This protein binds this small molecule.
Small molecule (SMILES): O=c1ccn([C@@H]2O[C@H](CO[P](=O)(O)O[P](=O)(O)O[C@H]3O[C@H](CO)[C@H](O)[C@H](O)[C@H]3O)[C@@H](O)[C@H]2O)c(=O)[nH]1

Binding-site contacts:
Ligand atom O2 contacts residue THR158 of chain 1.A at 3.5 Å (h-bond).
Ligand atom O2B contacts residue TYR187 of chain 1.A at 2.7 Å (h-bond).
Ligand atom C5 contacts residue TYR157 of chain 1.A at 3.4 Å (hydrophobic).
Ligand atom N3 contacts residue TYR157 of chain 1.A at 3.5 Å.
Ligand atom C6 contacts residue TYR157 of chain 1.A at 3.5 Å (hydrophobic).
Ligand atom O2 contacts residue PHE153 of chain 1.A at 3.5 Å (h-bond).
Ligand atom C4 contacts residue PHE98 of chain 1.A at 3.5 Å (hydrophobic).
Ligand atom O2A contacts residue GLN161 of chain 1.A at 3.4 Å (h-bond).
Ligand atom O3' contacts residue ARG288 of chain 1.A at 3.5 Å (salt-bridge).
Ligand atom O3A contacts residue TYR187 of chain 1.A at 3.1 Å (h-bond).
Ligand atom O1A contacts residue TYR157 of chain 1.A at 2.8 Å (h-bond).
Ligand atom N3 contacts residue PHE153 of chain 1.A at 2.9 Å (h-bond).
Ligand atom O4 contacts residue ASN278 of chain 1.A at 3.1 Å (h-bond).
Ligand atom C5 contacts residue ASN278 of chain 1.A at 3.7 Å.
Ligand atom O6' contacts residue HIS64 of chain 1.A at 3.1 Å (h-bond).
Ligand atom O1A contacts residue GLN161 of chain 1.A at 3.4 Å (h-bond).
Ligand atom O2' contacts residue ARG288 of chain 1.A at 2.9 Å (salt-bridge).
Ligand atom C6' contacts residue ASP366 of chain 1.A at 3.6 Å.
Ligand atom N1 contacts residue TYR157 of chain 1.A at 3.6 Å.
Ligand atom C4' contacts residue TYR364 of chain 1.A at 3.5 Å (hydrophobic).
Ligand atom C2 contacts residue PHE153 of chain 1.A at 3.6 Å (hydrophobic).
Ligand atom O4' contacts residue FDA1 of chain 1.B at 2.8 Å (h-bond).
Ligand atom O4 contacts residue PHE98 of chain 1.A at 3.2 Å.
Ligand atom O2 contacts residue ILE154 of chain 1.A at 3.1 Å.
Ligand atom O2D contacts residue THR158 of chain 1.A at 2.9 Å (h-bond).
Ligand atom O6' contacts residue ASP366 of chain 1.A at 2.7 Å (salt-bridge).
Ligand atom C5' contacts residue TYR364 of chain 1.A at 3.7 Å (hydrophobic).
Ligand atom O3' contacts residue FDA1 of chain 1.B at 3.6 Å.
Ligand atom C4 contacts residue TYR157 of chain 1.A at 3.6 Å (hydrophobic).
Ligand atom C2' contacts residue ARG288 of chain 1.A at 3.7 Å.
Ligand atom PB contacts residue TYR187 of chain 1.A at 3.6 Å.
Ligand atom C4' contacts residue FDA1 of chain 1.B at 3.7 Å.
Ligand atom C2D contacts residue THR158 of chain 1.A at 3.2 Å.
Ligand atom O3D contacts residue GLN161 of chain 1.A at 2.4 Å (h-bond).
Ligand atom C2 contacts residue TYR157 of chain 1.A at 3.5 Å (hydrophobic).
Ligand atom O1A contacts residue ARG288 of chain 1.A at 3.3 Å (salt-bridge).
Ligand atom O4 contacts residue ASN280 of chain 1.A at 3.1 Å (h-bond).
Ligand atom C3D contacts residue GLN161 of chain 1.A at 3.1 Å.
Ligand atom C6' contacts residue FDA1 of chain 1.B at 3.3 Å.
Ligand atom O3' contacts residue TYR326 of chain 1.A at 2.7 Å (h-bond).

Sequence of chain 1.A:
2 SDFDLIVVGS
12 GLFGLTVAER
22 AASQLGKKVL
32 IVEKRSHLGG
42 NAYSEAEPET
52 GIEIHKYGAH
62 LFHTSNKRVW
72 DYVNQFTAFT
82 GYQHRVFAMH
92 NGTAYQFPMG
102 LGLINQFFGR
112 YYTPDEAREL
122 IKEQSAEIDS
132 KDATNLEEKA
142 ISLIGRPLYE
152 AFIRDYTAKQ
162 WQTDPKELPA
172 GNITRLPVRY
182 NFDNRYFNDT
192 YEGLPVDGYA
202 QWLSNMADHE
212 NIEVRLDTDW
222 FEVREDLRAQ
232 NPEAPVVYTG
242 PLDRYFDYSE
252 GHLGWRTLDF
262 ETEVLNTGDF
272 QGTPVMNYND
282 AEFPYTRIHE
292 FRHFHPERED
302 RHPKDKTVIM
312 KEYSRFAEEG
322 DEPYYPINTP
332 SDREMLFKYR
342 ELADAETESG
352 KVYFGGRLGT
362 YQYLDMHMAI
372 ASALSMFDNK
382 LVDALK